Sequence of chain 1.E:
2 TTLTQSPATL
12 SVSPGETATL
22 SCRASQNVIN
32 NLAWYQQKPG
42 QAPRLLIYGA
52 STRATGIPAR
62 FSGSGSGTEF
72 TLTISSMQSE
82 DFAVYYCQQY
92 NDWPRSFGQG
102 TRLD

Sequence of chain 1.P:
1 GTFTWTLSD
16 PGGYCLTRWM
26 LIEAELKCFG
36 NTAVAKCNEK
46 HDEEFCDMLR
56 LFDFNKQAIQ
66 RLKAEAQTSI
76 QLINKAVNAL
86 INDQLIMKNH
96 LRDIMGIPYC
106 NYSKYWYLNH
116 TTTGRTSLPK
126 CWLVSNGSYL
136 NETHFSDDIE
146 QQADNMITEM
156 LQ

A protein and the small-molecule ligand that binds it are described below.
Small molecule (SMILES): CC(=O)N[C@H]1[C@H](O[C@H]2[C@H](O)[C@@H](NC(C)=O)CO[C@@H]2CO[C@@H]2O[C@@H](C)[C@@H](O)[C@@H](O)[C@@H]2O)O[C@H](CO)[C@@H](O[C@@H]2O[C@H](CO)[C@@H](O)[C@H](O)[C@@H]2O)[C@@H]1O

Sequence of chain 1.F:
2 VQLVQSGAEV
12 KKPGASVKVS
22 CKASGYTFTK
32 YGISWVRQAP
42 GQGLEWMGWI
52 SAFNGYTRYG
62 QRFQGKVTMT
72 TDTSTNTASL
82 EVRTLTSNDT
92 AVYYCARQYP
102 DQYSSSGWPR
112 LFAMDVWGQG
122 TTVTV

Binding-site contacts:
Ligand atom O6 contacts residue GLN65 of chain 1.F at 4.5 Å.
Ligand atom C8 contacts residue TRP94 of chain 1.E at 3.6 Å (hydrophobic).
Ligand atom C5 contacts residue ASN131 of chain 1.P at 3.4 Å.
Ligand atom O7 contacts residue ARG59 of chain 1.F at 3.4 Å (salt-bridge).
Ligand atom C6 contacts residue ASN131 of chain 1.P at 3.1 Å.
Ligand atom C8 contacts residue ARG59 of chain 1.F at 3.6 Å.
Ligand atom C3 contacts residue ASN131 of chain 1.P at 3.5 Å.
Ligand atom O5 contacts residue ASN131 of chain 1.P at 2.5 Å (h-bond).
Ligand atom C7 contacts residue ASN131 of chain 1.P at 4.2 Å.
Ligand atom C4 contacts residue ASN131 of chain 1.P at 3.9 Å.
Ligand atom O6 contacts residue ASN131 of chain 1.P at 3.4 Å (h-bond).
Ligand atom C4 contacts residue ASN131 of chain 1.P at 3.5 Å.
Ligand atom C5 contacts residue ASN131 of chain 1.P at 3.1 Å.
Ligand atom C2 contacts residue ASN131 of chain 1.P at 2.4 Å.
Ligand atom C6 contacts residue ASN131 of chain 1.P at 3.4 Å.
Ligand atom C1 contacts residue ASN131 of chain 1.P at 1.4 Å.
Ligand atom C7 contacts residue ARG59 of chain 1.F at 3.9 Å.
Ligand atom N2 contacts residue ASN131 of chain 1.P at 3.4 Å (h-bond).
Ligand atom O7 contacts residue ASN131 of chain 1.P at 4.4 Å.